Sequence of chain 1.B:
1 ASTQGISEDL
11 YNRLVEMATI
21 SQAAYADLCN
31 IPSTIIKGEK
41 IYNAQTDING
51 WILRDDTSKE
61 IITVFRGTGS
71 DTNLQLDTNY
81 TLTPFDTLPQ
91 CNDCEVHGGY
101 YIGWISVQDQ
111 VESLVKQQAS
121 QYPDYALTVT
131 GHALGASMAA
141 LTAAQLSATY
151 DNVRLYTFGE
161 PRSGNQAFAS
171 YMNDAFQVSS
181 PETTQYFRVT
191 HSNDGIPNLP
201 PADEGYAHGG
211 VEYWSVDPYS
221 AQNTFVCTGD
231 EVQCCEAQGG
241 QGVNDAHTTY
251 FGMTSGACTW

Binding-site contacts:
Ligand atom C1 contacts residue ASP77 of chain 1.B at 3.8 Å.
Ligand atom C10 contacts residue HIS97 of chain 1.B at 4.0 Å.
Ligand atom C7 contacts residue THR68 of chain 1.B at 4.1 Å.
Ligand atom C10 contacts residue TYR80 of chain 1.B at 4.2 Å (hydrophobic).
Ligand atom C10 contacts residue ASP77 of chain 1.B at 3.8 Å.
Ligand atom C4 contacts residue ASP77 of chain 1.B at 4.3 Å.
Ligand atom C5 contacts residue VAL243 of chain 1.B at 4.1 Å (hydrophobic).
Ligand atom O3 contacts residue TYR80 of chain 1.B at 3.3 Å (h-bond).
Ligand atom C2 contacts residue ILE196 of chain 1.B at 4.0 Å (hydrophobic).
Ligand atom C7 contacts residue ILE196 of chain 1.B at 4.2 Å (hydrophobic).
Ligand atom C3 contacts residue ASP77 of chain 1.B at 3.8 Å.
Ligand atom C9 contacts residue THR68 of chain 1.B at 3.7 Å.
Ligand atom O3 contacts residue LEU199 of chain 1.B at 4.1 Å.
Ligand atom C8 contacts residue THR68 of chain 1.B at 4.1 Å.
Ligand atom C2 contacts residue TYR100 of chain 1.B at 3.8 Å (hydrophobic).
Ligand atom C8 contacts residue VAL243 of chain 1.B at 3.9 Å (hydrophobic).
Ligand atom C1 contacts residue ILE196 of chain 1.B at 3.8 Å (hydrophobic).
Ligand atom O3 contacts residue TYR100 of chain 1.B at 4.0 Å.
Ligand atom C6 contacts residue ILE196 of chain 1.B at 4.0 Å (hydrophobic).
Ligand atom C2 contacts residue ASP77 of chain 1.B at 3.7 Å.
Ligand atom O2 contacts residue HIS247 of chain 1.B at 3.9 Å.
Ligand atom O4 contacts residue TYR80 of chain 1.B at 2.8 Å (h-bond).
Ligand atom O2 contacts residue THR68 of chain 1.B at 4.0 Å.
Ligand atom O1 contacts residue LEU134 of chain 1.B at 4.0 Å.
Ligand atom C3 contacts residue TYR80 of chain 1.B at 4.2 Å (hydrophobic).
Ligand atom O1 contacts residue TYR25 of chain 1.B at 3.8 Å.
Ligand atom C6 contacts residue VAL243 of chain 1.B at 3.4 Å (hydrophobic).
Ligand atom C1 contacts residue VAL243 of chain 1.B at 4.1 Å (hydrophobic).
Ligand atom C7 contacts residue ASP77 of chain 1.B at 3.7 Å.
Ligand atom C8 contacts residue ASP77 of chain 1.B at 4.2 Å.
Ligand atom O1 contacts residue ALA133 of chain 1.B at 3.0 Å.
Ligand atom C10 contacts residue PRO161 of chain 1.B at 3.8 Å (hydrophobic).
Ligand atom C9 contacts residue HIS247 of chain 1.B at 3.6 Å.
Ligand atom O1 contacts residue HIS247 of chain 1.B at 3.6 Å.
Ligand atom C10 contacts residue TYR100 of chain 1.B at 3.0 Å (hydrophobic).
Ligand atom O1 contacts residue THR68 of chain 1.B at 3.6 Å.
Ligand atom C8 contacts residue HIS247 of chain 1.B at 4.1 Å.
Ligand atom C4 contacts residue TYR80 of chain 1.B at 3.9 Å (hydrophobic).
Ligand atom O3 contacts residue ASP77 of chain 1.B at 3.6 Å (salt-bridge).
Ligand atom C9 contacts residue ALA133 of chain 1.B at 4.0 Å (hydrophobic).

The protein below binds the small molecule below.
Small molecule (SMILES): COc1cc(/C=C/C(=O)O)ccc1O